Binding-site contacts:
Ligand atom C11 contacts residue CYS173 of chain 1.A at 4.2 Å (hydrophobic).
Ligand atom C6 contacts residue GLY196 of chain 1.A at 3.5 Å.
Ligand atom BR1 contacts residue GLY196 of chain 1.A at 4.0 Å.
Ligand atom C8 contacts residue CYS173 of chain 1.A at 4.1 Å (hydrophobic).
Ligand atom C4 contacts residue VAL191 of chain 1.A at 3.7 Å (hydrophobic).
Ligand atom N7 contacts residue SER172 of chain 1.A at 3.0 Å (h-bond).
Ligand atom C11 contacts residue GLY196 of chain 1.A at 3.4 Å.
Ligand atom C8 contacts residue GLN174 of chain 1.A at 3.4 Å.
Ligand atom C10 contacts residue GLN174 of chain 1.A at 3.7 Å.
Ligand atom C6 contacts residue TRP193 of chain 1.A at 3.9 Å (hydrophobic).
Ligand atom N7 contacts residue ASP171 of chain 1.A at 3.1 Å (salt-bridge).
Ligand atom C4 contacts residue CYS173 of chain 1.A at 4.3 Å (hydrophobic).
Ligand atom S3 contacts residue SER192 of chain 1.A at 3.9 Å.
Ligand atom C1 contacts residue CYS173 of chain 1.A at 4.0 Å (hydrophobic).
Ligand atom S3 contacts residue CYS173 of chain 1.A at 3.9 Å.
Ligand atom C2 contacts residue SER177 of chain 1.A at 4.2 Å.
Ligand atom C4 contacts residue SER172 of chain 1.A at 3.6 Å.
Ligand atom S3 contacts residue TRP193 of chain 1.A at 4.2 Å.
Ligand atom C2 contacts residue GLN174 of chain 1.A at 3.6 Å.
Ligand atom C6 contacts residue ASP171 of chain 1.A at 4.0 Å.
Ligand atom C5 contacts residue GLY194 of chain 1.A at 3.9 Å.
Ligand atom C4 contacts residue TRP193 of chain 1.A at 3.9 Å (hydrophobic).
Ligand atom C9 contacts residue GLN174 of chain 1.A at 3.5 Å.
Ligand atom N7 contacts residue TRP193 of chain 1.A at 3.9 Å.
Ligand atom C1 contacts residue GLY194 of chain 1.A at 4.3 Å.
Ligand atom BR1 contacts residue CYS197 of chain 1.A at 3.9 Å.
Ligand atom C6 contacts residue SER172 of chain 1.A at 3.3 Å.
Ligand atom S3 contacts residue VAL191 of chain 1.A at 3.7 Å.
Ligand atom C11 contacts residue CYS197 of chain 1.A at 3.5 Å (hydrophobic).
Ligand atom C6 contacts residue GLY194 of chain 1.A at 3.9 Å.
Ligand atom S3 contacts residue SER177 of chain 1.A at 3.4 Å (h-bond).
Ligand atom C10 contacts residue CYS197 of chain 1.A at 3.9 Å (hydrophobic).
Ligand atom C11 contacts residue GLN174 of chain 1.A at 4.0 Å.
Ligand atom N7 contacts residue GLY204 of chain 1.A at 3.5 Å.
Ligand atom C2 contacts residue CYS173 of chain 1.A at 3.8 Å (hydrophobic).
Ligand atom C5 contacts residue TRP193 of chain 1.A at 3.8 Å (hydrophobic).
Ligand atom C8 contacts residue SER177 of chain 1.A at 4.1 Å.
Ligand atom C5 contacts residue CYS173 of chain 1.A at 4.1 Å (hydrophobic).
Ligand atom C5 contacts residue SER172 of chain 1.A at 3.8 Å.
Ligand atom C1 contacts residue GLN174 of chain 1.A at 3.9 Å.

A small-molecule ligand and the protein it binds are described below.
Small molecule (SMILES): NCc1csc2ccc(Br)cc12

Sequence of chain 1.A:
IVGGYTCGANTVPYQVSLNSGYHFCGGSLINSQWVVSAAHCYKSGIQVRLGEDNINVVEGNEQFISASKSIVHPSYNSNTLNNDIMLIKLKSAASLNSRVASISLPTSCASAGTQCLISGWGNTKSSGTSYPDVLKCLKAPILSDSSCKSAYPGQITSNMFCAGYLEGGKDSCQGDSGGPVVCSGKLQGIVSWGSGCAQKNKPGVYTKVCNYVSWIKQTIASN